Sequence of chain 6.A:
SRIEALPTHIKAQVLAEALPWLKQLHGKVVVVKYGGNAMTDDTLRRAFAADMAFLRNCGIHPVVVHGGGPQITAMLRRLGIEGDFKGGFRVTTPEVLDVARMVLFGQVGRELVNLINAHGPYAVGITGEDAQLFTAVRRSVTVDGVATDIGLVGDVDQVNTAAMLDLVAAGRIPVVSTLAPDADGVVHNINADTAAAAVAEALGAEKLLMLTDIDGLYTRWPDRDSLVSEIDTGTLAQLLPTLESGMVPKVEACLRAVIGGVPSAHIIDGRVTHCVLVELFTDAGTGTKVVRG

This small molecule binds to this protein.
Small molecule (SMILES): Clc1nc2ccccc2[nH]1

Binding-site contacts:
Ligand atom C07 contacts residue 98K1 of chain 6.D at 1.7 Å.
Ligand atom C08 contacts residue VAL128 of chain 1.A at 3.7 Å (hydrophobic).
Ligand atom C09 contacts residue VAL128 of chain 6.A at 4.3 Å (hydrophobic).
Ligand atom N10 contacts residue 98K1 of chain 6.D at 0.3 Å (h-bond).
Ligand atom C08 contacts residue 98K1 of chain 6.D at 0.3 Å.
Ligand atom N10 contacts residue ILE130 of chain 6.A at 4.4 Å.
Ligand atom C06 contacts residue LEU171 of chain 6.A at 4.2 Å (hydrophobic).
Ligand atom CL contacts residue ILE130 of chain 1.A at 3.8 Å.
Ligand atom CL contacts residue LEU171 of chain 1.A at 4.2 Å.
Ligand atom C07 contacts residue LEU137 of chain 6.A at 3.9 Å (hydrophobic).
Ligand atom C08 contacts residue ILE130 of chain 6.A at 4.1 Å (hydrophobic).
Ligand atom C02 contacts residue LEU171 of chain 1.A at 4.0 Å (hydrophobic).
Ligand atom C05 contacts residue LEU171 of chain 6.A at 3.6 Å (hydrophobic).
Ligand atom C08 contacts residue LEU171 of chain 6.A at 4.3 Å (hydrophobic).
Ligand atom CL contacts residue VAL128 of chain 6.A at 3.6 Å.
Ligand atom N03 contacts residue 98K1 of chain 6.D at 0.5 Å.
Ligand atom CL contacts residue 98K1 of chain 6.D at 0.3 Å.
Ligand atom N03 contacts residue LEU171 of chain 1.A at 3.2 Å.
Ligand atom N03 contacts residue LEU171 of chain 6.A at 3.8 Å.
Ligand atom C06 contacts residue 98K1 of chain 6.D at 2.7 Å.
Ligand atom C04 contacts residue LEU171 of chain 1.A at 3.5 Å (hydrophobic).
Ligand atom C09 contacts residue VAL128 of chain 1.A at 3.5 Å (hydrophobic).
Ligand atom C05 contacts residue LEU171 of chain 1.A at 3.7 Å (hydrophobic).
Ligand atom N10 contacts residue VAL128 of chain 1.A at 3.3 Å.
Ligand atom C09 contacts residue LEU171 of chain 6.A at 4.2 Å (hydrophobic).
Ligand atom C02 contacts residue 98K1 of chain 6.D at 0.3 Å.
Ligand atom C04 contacts residue VAL128 of chain 1.A at 4.2 Å (hydrophobic).
Ligand atom C02 contacts residue VAL128 of chain 6.A at 3.6 Å (hydrophobic).
Ligand atom C02 contacts residue VAL128 of chain 1.A at 4.0 Å (hydrophobic).
Ligand atom C04 contacts residue LEU171 of chain 6.A at 3.6 Å (hydrophobic).
Ligand atom N10 contacts residue VAL128 of chain 6.A at 3.5 Å.
Ligand atom C05 contacts residue 98K1 of chain 6.D at 1.7 Å.
Ligand atom C07 contacts residue ALA135 of chain 6.A at 4.0 Å (hydrophobic).
Ligand atom C09 contacts residue 98K1 of chain 6.D at 0.3 Å.
Ligand atom C07 contacts residue LEU171 of chain 6.A at 4.3 Å (hydrophobic).
Ligand atom C04 contacts residue 98K1 of chain 6.D at 0.5 Å.
Ligand atom CL contacts residue LEU137 of chain 1.A at 4.2 Å.
Ligand atom C08 contacts residue LEU137 of chain 6.A at 4.3 Å (hydrophobic).
Ligand atom C07 contacts residue VAL128 of chain 1.A at 4.0 Å (hydrophobic).
Ligand atom C06 contacts residue ARG176 of chain 1.A at 3.9 Å.

Sequence of chain 1.A:
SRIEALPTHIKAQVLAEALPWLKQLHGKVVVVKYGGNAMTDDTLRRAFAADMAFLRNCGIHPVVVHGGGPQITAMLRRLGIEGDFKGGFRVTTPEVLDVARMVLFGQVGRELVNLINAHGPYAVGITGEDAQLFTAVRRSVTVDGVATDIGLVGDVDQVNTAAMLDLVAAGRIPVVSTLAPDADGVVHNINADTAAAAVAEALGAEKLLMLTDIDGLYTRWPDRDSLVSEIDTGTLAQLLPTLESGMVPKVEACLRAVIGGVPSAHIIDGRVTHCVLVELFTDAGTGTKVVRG